A small-molecule ligand and the protein it binds are described below.
Small molecule (SMILES): CC(=O)N[C@@H]1[C@@H](O)[C@H](O)[C@@H](CO)O[C@H]1O

Binding-site contacts:
Ligand atom N2 contacts residue ASN107 of chain 1.E at 2.9 Å (h-bond).
Ligand atom C7 contacts residue SER109 of chain 1.E at 3.4 Å.
Ligand atom O7 contacts residue ASN107 of chain 1.E at 3.5 Å (h-bond).
Ligand atom C4 contacts residue ASN107 of chain 1.E at 4.4 Å.
Ligand atom C5 contacts residue ASN107 of chain 1.E at 3.8 Å.
Ligand atom C2 contacts residue ASN107 of chain 1.E at 2.5 Å.
Ligand atom C8 contacts residue SER109 of chain 1.E at 3.4 Å.
Ligand atom N2 contacts residue SER109 of chain 1.E at 4.4 Å.
Ligand atom N2 contacts residue GLU110 of chain 1.E at 4.3 Å.
Ligand atom O5 contacts residue ASN107 of chain 1.E at 2.5 Å (h-bond).
Ligand atom C3 contacts residue ASN107 of chain 1.E at 3.9 Å.
Ligand atom O7 contacts residue SER109 of chain 1.E at 3.1 Å (h-bond).
Ligand atom C1 contacts residue ASN107 of chain 1.E at 1.5 Å.
Ligand atom C1 contacts residue GLU110 of chain 1.E at 4.4 Å.
Ligand atom C7 contacts residue ASN107 of chain 1.E at 3.4 Å.
Ligand atom C8 contacts residue ASN107 of chain 1.E at 4.4 Å.
Ligand atom C8 contacts residue GLU110 of chain 1.E at 3.9 Å.

Sequence of chain 1.E:
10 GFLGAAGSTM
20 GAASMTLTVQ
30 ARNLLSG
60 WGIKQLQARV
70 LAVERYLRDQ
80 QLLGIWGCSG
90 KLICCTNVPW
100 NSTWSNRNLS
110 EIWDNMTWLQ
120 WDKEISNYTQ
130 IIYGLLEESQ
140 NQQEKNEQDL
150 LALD